Sequence of chain 1.C:
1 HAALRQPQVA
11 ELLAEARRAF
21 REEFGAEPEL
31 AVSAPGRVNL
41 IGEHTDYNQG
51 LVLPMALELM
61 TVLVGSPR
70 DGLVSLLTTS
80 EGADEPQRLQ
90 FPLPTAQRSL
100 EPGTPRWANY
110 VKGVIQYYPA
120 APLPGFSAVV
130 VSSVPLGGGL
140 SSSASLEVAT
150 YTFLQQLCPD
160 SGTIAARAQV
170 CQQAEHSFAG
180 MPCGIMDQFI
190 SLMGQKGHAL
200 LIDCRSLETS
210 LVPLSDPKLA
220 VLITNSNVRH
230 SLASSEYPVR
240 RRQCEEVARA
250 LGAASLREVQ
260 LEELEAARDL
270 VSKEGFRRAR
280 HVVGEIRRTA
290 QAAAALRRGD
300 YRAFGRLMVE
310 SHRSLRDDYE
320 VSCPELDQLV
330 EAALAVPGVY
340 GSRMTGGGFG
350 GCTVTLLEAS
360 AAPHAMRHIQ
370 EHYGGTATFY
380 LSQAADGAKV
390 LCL

This protein binds this small molecule.
Small molecule (SMILES): O=C1CCCC2=C1C1(CCCCC1)N=C(Nc1nc3ccccc3o1)N2

Binding-site contacts:
Ligand atom C18 contacts residue LEU135 of chain 1.C at 3.8 Å (hydrophobic).
Ligand atom N16 contacts residue SER142 of chain 1.C at 4.0 Å.
Ligand atom O22 contacts residue SER142 of chain 1.C at 3.8 Å.
Ligand atom O22 contacts residue SER141 of chain 1.C at 3.3 Å (h-bond).
Ligand atom C07 contacts residue TYR109 of chain 1.C at 3.4 Å (hydrophobic).
Ligand atom N17 contacts residue SER142 of chain 1.C at 3.7 Å.
Ligand atom N16 contacts residue SER141 of chain 1.C at 3.7 Å.
Ligand atom N17 contacts residue TYR109 of chain 1.C at 4.0 Å.
Ligand atom C10 contacts residue GLY81 of chain 1.C at 4.0 Å.
Ligand atom C21 contacts residue LEU145 of chain 1.C at 3.9 Å (hydrophobic).
Ligand atom C24 contacts residue SER131 of chain 1.C at 3.9 Å.
Ligand atom C15 contacts residue GLY136 of chain 1.C at 4.1 Å.
Ligand atom C13 contacts residue ARG105 of chain 1.C at 3.8 Å.
Ligand atom C25 contacts residue THR77 of chain 1.C at 3.9 Å.
Ligand atom N14 contacts residue TYR109 of chain 1.C at 3.3 Å.
Ligand atom C23 contacts residue SER131 of chain 1.C at 4.0 Å.
Ligand atom C25 contacts residue SER79 of chain 1.C at 3.8 Å.
Ligand atom C23 contacts residue THR61 of chain 1.C at 3.8 Å.
Ligand atom N17 contacts residue SER141 of chain 1.C at 2.7 Å (h-bond).
Ligand atom C05 contacts residue TYR109 of chain 1.C at 3.9 Å (hydrophobic).
Ligand atom C23 contacts residue LEU145 of chain 1.C at 3.8 Å (hydrophobic).
Ligand atom C20 contacts residue LEU135 of chain 1.C at 3.5 Å (hydrophobic).
Ligand atom N16 contacts residue TYR109 of chain 1.C at 3.2 Å (h-bond).
Ligand atom C18 contacts residue SER141 of chain 1.C at 3.3 Å.
Ligand atom C15 contacts residue SER141 of chain 1.C at 3.5 Å.
Ligand atom C26 contacts residue TRP106 of chain 1.C at 4.1 Å (hydrophobic).
Ligand atom N19 contacts residue LEU135 of chain 1.C at 3.3 Å.
Ligand atom C24 contacts residue SER79 of chain 1.C at 4.0 Å.
Ligand atom C05 contacts residue GLY136 of chain 1.C at 4.0 Å.
Ligand atom C11 contacts residue ASP83 of chain 1.C at 3.9 Å.
Ligand atom C24 contacts residue VAL129 of chain 1.C at 3.6 Å (hydrophobic).
Ligand atom C12 contacts residue TRP106 of chain 1.C at 3.6 Å (hydrophobic).
Ligand atom C06 contacts residue TYR109 of chain 1.C at 3.7 Å (hydrophobic).
Ligand atom C21 contacts residue LEU135 of chain 1.C at 4.1 Å (hydrophobic).
Ligand atom C10 contacts residue LEU135 of chain 1.C at 3.7 Å (hydrophobic).
Ligand atom C06 contacts residue GLY136 of chain 1.C at 3.9 Å.
Ligand atom C15 contacts residue TYR109 of chain 1.C at 3.9 Å (hydrophobic).
Ligand atom C26 contacts residue LEU135 of chain 1.C at 3.7 Å (hydrophobic).
Ligand atom C12 contacts residue ARG105 of chain 1.C at 3.7 Å.
Ligand atom C25 contacts residue VAL129 of chain 1.C at 4.1 Å (hydrophobic).